A protein and the small-molecule ligand that binds it are described below.
Small molecule (SMILES): CC(=O)N[C@@H]1[C@@H](O)[C@H](O)[C@@H](CO)O[C@H]1O

Sequence of chain 1.A:
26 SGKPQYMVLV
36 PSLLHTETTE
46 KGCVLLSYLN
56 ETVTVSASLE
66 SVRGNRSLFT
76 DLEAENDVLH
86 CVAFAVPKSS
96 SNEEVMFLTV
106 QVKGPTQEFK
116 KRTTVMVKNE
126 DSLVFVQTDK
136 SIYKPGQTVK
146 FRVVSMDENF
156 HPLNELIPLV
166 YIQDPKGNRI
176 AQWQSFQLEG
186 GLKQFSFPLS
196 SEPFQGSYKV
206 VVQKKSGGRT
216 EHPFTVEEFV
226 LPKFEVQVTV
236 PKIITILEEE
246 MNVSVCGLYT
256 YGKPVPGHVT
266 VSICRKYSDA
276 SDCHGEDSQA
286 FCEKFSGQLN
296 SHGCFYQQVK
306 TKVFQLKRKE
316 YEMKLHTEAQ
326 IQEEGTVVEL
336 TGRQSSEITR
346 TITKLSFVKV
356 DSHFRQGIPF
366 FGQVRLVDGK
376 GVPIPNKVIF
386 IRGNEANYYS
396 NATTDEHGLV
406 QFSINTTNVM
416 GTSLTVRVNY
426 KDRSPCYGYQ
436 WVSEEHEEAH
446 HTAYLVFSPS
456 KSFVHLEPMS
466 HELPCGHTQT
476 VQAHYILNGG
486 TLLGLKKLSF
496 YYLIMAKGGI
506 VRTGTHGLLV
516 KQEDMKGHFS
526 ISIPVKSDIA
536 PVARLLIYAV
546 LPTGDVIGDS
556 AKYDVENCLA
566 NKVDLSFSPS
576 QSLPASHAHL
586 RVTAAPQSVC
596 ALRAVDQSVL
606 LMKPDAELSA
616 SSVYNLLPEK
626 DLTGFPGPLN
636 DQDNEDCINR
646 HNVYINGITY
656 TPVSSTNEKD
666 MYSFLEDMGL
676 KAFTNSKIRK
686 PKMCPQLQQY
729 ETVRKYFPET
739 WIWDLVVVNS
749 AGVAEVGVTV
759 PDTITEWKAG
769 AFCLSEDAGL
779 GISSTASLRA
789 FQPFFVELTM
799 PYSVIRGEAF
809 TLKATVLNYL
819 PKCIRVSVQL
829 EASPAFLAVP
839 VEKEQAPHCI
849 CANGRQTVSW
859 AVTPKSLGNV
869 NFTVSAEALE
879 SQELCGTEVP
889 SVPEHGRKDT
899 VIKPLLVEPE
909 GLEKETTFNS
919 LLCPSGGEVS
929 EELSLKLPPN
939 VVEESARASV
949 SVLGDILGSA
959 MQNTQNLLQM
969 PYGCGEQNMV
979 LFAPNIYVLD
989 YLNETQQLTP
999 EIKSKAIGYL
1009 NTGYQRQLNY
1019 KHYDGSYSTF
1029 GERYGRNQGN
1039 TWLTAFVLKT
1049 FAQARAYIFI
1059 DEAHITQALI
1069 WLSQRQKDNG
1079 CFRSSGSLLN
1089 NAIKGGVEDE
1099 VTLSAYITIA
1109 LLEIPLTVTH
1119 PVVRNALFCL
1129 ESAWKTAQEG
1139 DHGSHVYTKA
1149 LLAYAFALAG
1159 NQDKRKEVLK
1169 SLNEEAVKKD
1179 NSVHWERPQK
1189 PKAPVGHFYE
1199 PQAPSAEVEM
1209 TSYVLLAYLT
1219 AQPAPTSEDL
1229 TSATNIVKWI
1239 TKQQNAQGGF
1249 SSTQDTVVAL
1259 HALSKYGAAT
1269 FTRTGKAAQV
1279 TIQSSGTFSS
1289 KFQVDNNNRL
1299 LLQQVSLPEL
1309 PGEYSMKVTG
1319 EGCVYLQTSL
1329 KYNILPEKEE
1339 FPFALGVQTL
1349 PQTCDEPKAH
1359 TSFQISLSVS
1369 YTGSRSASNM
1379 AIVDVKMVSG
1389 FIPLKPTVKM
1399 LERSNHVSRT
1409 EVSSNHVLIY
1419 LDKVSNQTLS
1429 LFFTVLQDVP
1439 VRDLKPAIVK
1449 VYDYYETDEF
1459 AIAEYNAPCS

Binding-site contacts:
Ligand atom N2 contacts residue ASN1424 of chain 1.A at 3.0 Å (h-bond).
Ligand atom O7 contacts residue VAL1422 of chain 1.A at 4.4 Å.
Ligand atom C5 contacts residue ASN1424 of chain 1.A at 3.4 Å.
Ligand atom C2 contacts residue ASN1424 of chain 1.A at 2.5 Å.
Ligand atom C7 contacts residue ASN1424 of chain 1.A at 3.7 Å.
Ligand atom C7 contacts residue SER1423 of chain 1.A at 3.8 Å.
Ligand atom C4 contacts residue ASN1424 of chain 1.A at 4.1 Å.
Ligand atom C6 contacts residue ASN1424 of chain 1.A at 4.5 Å.
Ligand atom C7 contacts residue VAL1422 of chain 1.A at 4.0 Å (hydrophobic).
Ligand atom C1 contacts residue ASN1424 of chain 1.A at 1.3 Å.
Ligand atom N2 contacts residue VAL1422 of chain 1.A at 4.3 Å.
Ligand atom O7 contacts residue SER1423 of chain 1.A at 3.9 Å.
Ligand atom C3 contacts residue ASN1424 of chain 1.A at 3.8 Å.
Ligand atom N2 contacts residue SER1423 of chain 1.A at 3.6 Å.
Ligand atom O7 contacts residue ASN1424 of chain 1.A at 3.2 Å (h-bond).
Ligand atom O5 contacts residue ASN1424 of chain 1.A at 2.1 Å (h-bond).
Ligand atom C8 contacts residue VAL1422 of chain 1.A at 3.8 Å (hydrophobic).